Binding-site contacts:
Ligand atom CA contacts residue GLY47 of chain 1.BA at 3.5 Å.
Ligand atom N contacts residue THR1 of chain 1.BA at 3.7 Å.
Ligand atom C contacts residue THR1 of chain 1.BA at 1.4 Å.
Ligand atom O contacts residue THR1 of chain 1.BA at 3.1 Å (h-bond).
Ligand atom C2 contacts residue SER168 of chain 1.BA at 3.7 Å.
Ligand atom O contacts residue SER48 of chain 1.BA at 3.8 Å.
Ligand atom CD1 contacts residue ALA49 of chain 1.BA at 3.8 Å (hydrophobic).
Ligand atom CD1 contacts residue THR52 of chain 1.BA at 3.8 Å.
Ligand atom CB contacts residue THR20 of chain 1.BA at 3.8 Å.
Ligand atom CB contacts residue THR21 of chain 1.BA at 3.9 Å.
Ligand atom CG contacts residue THR1 of chain 1.BA at 3.6 Å.
Ligand atom O contacts residue THR21 of chain 1.BA at 3.0 Å (h-bond).
Ligand atom O contacts residue THR1 of chain 1.BA at 2.4 Å (h-bond).
Ligand atom O contacts residue THR20 of chain 1.BA at 3.2 Å.
Ligand atom CD1 contacts residue ARG45 of chain 1.BA at 3.3 Å.
Ligand atom C3 contacts residue LYS33 of chain 1.BA at 3.5 Å.
Ligand atom CB contacts residue THR1 of chain 1.BA at 2.7 Å.
Ligand atom CH3 contacts residue HIS116 of chain 1.V at 3.7 Å.
Ligand atom C1 contacts residue SER168 of chain 1.BA at 3.9 Å.
Ligand atom C3 contacts residue ARG19 of chain 1.BA at 2.9 Å.
Ligand atom N contacts residue THR21 of chain 1.BA at 3.0 Å (h-bond).
Ligand atom C contacts residue THR21 of chain 1.BA at 3.8 Å.
Ligand atom CD1 contacts residue SER118 of chain 1.V at 3.6 Å.
Ligand atom CA contacts residue GLY47 of chain 1.BA at 3.7 Å.
Ligand atom CA contacts residue THR21 of chain 1.BA at 3.5 Å.
Ligand atom O contacts residue ALA49 of chain 1.BA at 3.1 Å (h-bond).
Ligand atom C contacts residue GLY47 of chain 1.BA at 3.6 Å.
Ligand atom N contacts residue GLY47 of chain 1.BA at 2.9 Å (h-bond).
Ligand atom CA contacts residue THR1 of chain 1.BA at 2.4 Å.
Ligand atom CD1 contacts residue HIS114 of chain 1.V at 3.4 Å.
Ligand atom CD2 contacts residue THR20 of chain 1.BA at 3.8 Å.
Ligand atom CD2 contacts residue THR21 of chain 1.BA at 3.9 Å.
Ligand atom C3 contacts residue THR1 of chain 1.BA at 2.5 Å.
Ligand atom C3 contacts residue SER168 of chain 1.BA at 3.0 Å.
Ligand atom CB contacts residue GLY47 of chain 1.BA at 3.3 Å.
Ligand atom CD2 contacts residue GLY47 of chain 1.BA at 3.8 Å.
Ligand atom C1 contacts residue THR1 of chain 1.BA at 2.5 Å.
Ligand atom CD2 contacts residue THR22 of chain 1.BA at 3.3 Å.
Ligand atom O contacts residue GLY47 of chain 1.BA at 3.3 Å (h-bond).
Ligand atom C2 contacts residue THR1 of chain 1.BA at 1.5 Å.

Sequence of chain 1.V:
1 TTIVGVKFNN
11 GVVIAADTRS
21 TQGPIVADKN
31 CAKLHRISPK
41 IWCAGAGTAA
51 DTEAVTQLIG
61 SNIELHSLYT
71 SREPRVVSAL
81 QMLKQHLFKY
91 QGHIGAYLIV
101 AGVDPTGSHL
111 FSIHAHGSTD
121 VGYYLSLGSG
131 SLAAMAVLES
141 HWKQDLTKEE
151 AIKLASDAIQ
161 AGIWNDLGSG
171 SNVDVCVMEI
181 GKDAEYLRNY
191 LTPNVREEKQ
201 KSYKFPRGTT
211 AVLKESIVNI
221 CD

A small-molecule ligand and the protein it binds are described below.
Small molecule (SMILES): CC(=O)N[C@@H](CC(C)C)C(=O)N[C@@H](CC(C)C)C(=O)N[C@@H](CC(C)C)[C@@H](O)[C@H](C)CO

Sequence of chain 1.BA:
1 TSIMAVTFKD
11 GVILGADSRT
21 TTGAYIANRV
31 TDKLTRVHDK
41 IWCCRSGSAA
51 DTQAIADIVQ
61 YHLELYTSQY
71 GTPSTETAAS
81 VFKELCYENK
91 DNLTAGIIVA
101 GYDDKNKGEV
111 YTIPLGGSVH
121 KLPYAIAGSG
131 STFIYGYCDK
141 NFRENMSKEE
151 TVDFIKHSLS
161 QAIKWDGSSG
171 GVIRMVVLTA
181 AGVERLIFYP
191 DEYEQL